The small molecule below binds the protein below.
Small molecule (SMILES): CCN1C(=O)CCC1=O

Sequence of chain 1.C:
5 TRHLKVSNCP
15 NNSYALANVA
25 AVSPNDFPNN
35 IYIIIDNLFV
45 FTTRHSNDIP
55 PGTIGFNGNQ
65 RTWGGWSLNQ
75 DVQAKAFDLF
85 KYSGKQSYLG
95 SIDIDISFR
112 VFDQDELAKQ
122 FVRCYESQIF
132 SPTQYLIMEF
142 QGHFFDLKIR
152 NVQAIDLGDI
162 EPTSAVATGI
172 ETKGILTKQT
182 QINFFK

Binding-site contacts:
Ligand atom O2 contacts residue ASN16 of chain 1.C at 4.5 Å.
Ligand atom C1 contacts residue GLN121 of chain 1.C at 4.4 Å.
Ligand atom N1 contacts residue CYS125 of chain 1.C at 3.8 Å.
Ligand atom O1 contacts residue ARG124 of chain 1.C at 3.6 Å (salt-bridge).
Ligand atom C2 contacts residue CYS125 of chain 1.C at 2.8 Å (hydrophobic).
Ligand atom C3 contacts residue LEU20 of chain 1.C at 3.5 Å (hydrophobic).
Ligand atom O2 contacts residue LEU20 of chain 1.C at 3.3 Å (h-bond).
Ligand atom C3 contacts residue ALA21 of chain 1.C at 4.1 Å (hydrophobic).
Ligand atom C3 contacts residue CYS125 of chain 1.C at 3.9 Å (hydrophobic).
Ligand atom O2 contacts residue ALA21 of chain 1.C at 3.5 Å (h-bond).
Ligand atom O1 contacts residue CYS125 of chain 1.C at 3.1 Å.
Ligand atom C4 contacts residue LEU20 of chain 1.C at 3.3 Å (hydrophobic).
Ligand atom C4 contacts residue CYS125 of chain 1.C at 2.8 Å (hydrophobic).
Ligand atom C1 contacts residue CYS125 of chain 1.C at 1.8 Å (hydrophobic).